Binding-site contacts:
Ligand atom C7 contacts residue ARG259 of chain 1.A at 3.6 Å.
Ligand atom O26 contacts residue FAD1 of chain 1.C at 2.5 Å (h-bond).
Ligand atom C18 contacts residue GLY325 of chain 1.A at 3.8 Å.
Ligand atom C2 contacts residue LEU378 of chain 1.A at 3.7 Å (hydrophobic).
Ligand atom O24 contacts residue FAD1 of chain 1.C at 3.7 Å.
Ligand atom O27 contacts residue ARG259 of chain 1.A at 3.1 Å (salt-bridge).
Ligand atom C18 contacts residue GLU416 of chain 1.A at 3.4 Å.
Ligand atom N6 contacts residue FAD1 of chain 1.C at 3.4 Å.
Ligand atom C11 contacts residue PHE417 of chain 1.A at 3.5 Å (hydrophobic).
Ligand atom C22 contacts residue PRO323 of chain 1.A at 3.6 Å (hydrophobic).
Ligand atom C17 contacts residue GLU416 of chain 1.A at 3.4 Å.
Ligand atom C17 contacts residue SER324 of chain 1.A at 3.4 Å.
Ligand atom C19 contacts residue GLY325 of chain 1.A at 3.3 Å.
Ligand atom C18 contacts residue SER324 of chain 1.A at 3.6 Å.
Ligand atom C18 contacts residue PRO323 of chain 1.A at 3.3 Å (hydrophobic).
Ligand atom N12 contacts residue GLU416 of chain 1.A at 2.8 Å (salt-bridge).
Ligand atom N12 contacts residue GLY325 of chain 1.A at 3.1 Å (h-bond).
Ligand atom C11 contacts residue GLY325 of chain 1.A at 3.6 Å.
Ligand atom C2 contacts residue PHE247 of chain 1.A at 3.4 Å (hydrophobic).
Ligand atom C21 contacts residue PRO323 of chain 1.A at 3.2 Å (hydrophobic).
Ligand atom N13 contacts residue SER324 of chain 1.A at 3.3 Å.
Ligand atom C3 contacts residue PHE215 of chain 1.A at 3.8 Å (hydrophobic).
Ligand atom C20 contacts residue PRO323 of chain 1.A at 3.6 Å (hydrophobic).
Ligand atom O27 contacts residue ARG250 of chain 1.A at 2.6 Å (salt-bridge).
Ligand atom C25 contacts residue FAD1 of chain 1.C at 3.4 Å.
Ligand atom C11 contacts residue GLU416 of chain 1.A at 3.4 Å.
Ligand atom C8 contacts residue PHE236 of chain 1.A at 3.4 Å (hydrophobic).
Ligand atom N13 contacts residue GLU416 of chain 1.A at 2.8 Å (salt-bridge).
Ligand atom C8 contacts residue ARG250 of chain 1.A at 3.7 Å.
Ligand atom C25 contacts residue ARG250 of chain 1.A at 3.5 Å.
Ligand atom C20 contacts residue PHE236 of chain 1.A at 3.8 Å (hydrophobic).
Ligand atom N12 contacts residue SER324 of chain 1.A at 3.6 Å.
Ligand atom C9 contacts residue THR69 of chain 1.A at 3.6 Å.
Ligand atom C10 contacts residue GLY325 of chain 1.A at 3.5 Å.
Ligand atom N6 contacts residue ARG259 of chain 1.A at 3.1 Å (salt-bridge).
Ligand atom N12 contacts residue PRO323 of chain 1.A at 3.7 Å.
Ligand atom C3 contacts residue PHE247 of chain 1.A at 3.7 Å (hydrophobic).
Ligand atom C25 contacts residue ARG259 of chain 1.A at 3.5 Å.
Ligand atom C9 contacts residue PHE236 of chain 1.A at 3.5 Å (hydrophobic).
Ligand atom C17 contacts residue PRO323 of chain 1.A at 3.7 Å (hydrophobic).

A small-molecule ligand and the protein it binds are described below.
Small molecule (SMILES): O=C(O)c1[nH]c(O)c2c1c1c3ccccc3[nH]c1c1[nH]c3ccccc3c12

Sequence of chain 1.A:
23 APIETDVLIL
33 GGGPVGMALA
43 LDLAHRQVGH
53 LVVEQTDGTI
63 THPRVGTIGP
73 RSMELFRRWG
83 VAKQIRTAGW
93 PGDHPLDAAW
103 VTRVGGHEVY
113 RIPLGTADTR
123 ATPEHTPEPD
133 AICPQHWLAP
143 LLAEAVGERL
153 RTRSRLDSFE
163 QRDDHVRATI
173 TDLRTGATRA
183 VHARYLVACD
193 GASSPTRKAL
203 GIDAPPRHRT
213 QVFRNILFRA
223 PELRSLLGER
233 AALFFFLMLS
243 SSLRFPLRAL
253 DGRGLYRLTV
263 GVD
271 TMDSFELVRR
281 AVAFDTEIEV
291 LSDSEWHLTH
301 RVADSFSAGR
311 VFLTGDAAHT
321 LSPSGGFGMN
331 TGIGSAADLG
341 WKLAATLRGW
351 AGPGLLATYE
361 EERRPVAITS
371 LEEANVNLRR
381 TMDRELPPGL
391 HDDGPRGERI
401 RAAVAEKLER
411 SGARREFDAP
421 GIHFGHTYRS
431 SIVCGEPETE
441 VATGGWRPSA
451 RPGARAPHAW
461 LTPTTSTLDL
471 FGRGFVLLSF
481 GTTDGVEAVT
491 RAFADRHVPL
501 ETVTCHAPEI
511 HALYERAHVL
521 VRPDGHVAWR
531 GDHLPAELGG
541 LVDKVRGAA